The small molecule below binds the protein below.
Small molecule (SMILES): CCCC[C@@H](C=O)NC(=O)[C@@H](NC(=O)[C@H](CC(N)=O)NC(=O)[C@H](CC(C)C)NC(=O)[C@H](CC(=O)O)NC(=O)[C@H](CCC(N)=O)NC(=O)[C@@H]1CCCN1C(=O)[C@@H](NC(=O)[C@H](C)NC(=O)CN)[C@@H](C)O)[C@@H](C)O

Sequence of chain 1.A:
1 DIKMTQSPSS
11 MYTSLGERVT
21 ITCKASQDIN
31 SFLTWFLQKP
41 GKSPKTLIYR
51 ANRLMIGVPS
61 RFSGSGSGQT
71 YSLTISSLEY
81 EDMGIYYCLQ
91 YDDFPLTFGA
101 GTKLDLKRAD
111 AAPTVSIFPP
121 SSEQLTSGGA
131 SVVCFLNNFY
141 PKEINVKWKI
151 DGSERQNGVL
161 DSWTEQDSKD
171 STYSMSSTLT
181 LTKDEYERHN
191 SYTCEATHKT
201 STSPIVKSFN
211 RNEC

Sequence of chain 1.B:
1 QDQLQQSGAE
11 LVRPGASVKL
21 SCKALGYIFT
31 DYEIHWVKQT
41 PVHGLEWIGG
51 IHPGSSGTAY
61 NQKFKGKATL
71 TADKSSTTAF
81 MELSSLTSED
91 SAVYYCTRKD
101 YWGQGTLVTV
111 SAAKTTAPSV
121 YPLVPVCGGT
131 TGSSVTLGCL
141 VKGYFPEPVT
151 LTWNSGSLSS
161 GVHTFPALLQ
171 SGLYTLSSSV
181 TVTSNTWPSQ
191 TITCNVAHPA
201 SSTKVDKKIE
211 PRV

Binding-site contacts:
Ligand atom N contacts residue TYR101 of chain 1.B at 3.7 Å.
Ligand atom CE contacts residue PHE94 of chain 1.A at 3.4 Å (hydrophobic).
Ligand atom O contacts residue TYR49 of chain 1.A at 3.6 Å (h-bond).
Ligand atom CG contacts residue ARG50 of chain 1.A at 3.1 Å.
Ligand atom O contacts residue HIS52 of chain 1.B at 3.5 Å.
Ligand atom CA contacts residue GLU33 of chain 1.B at 3.6 Å.
Ligand atom CE contacts residue ALA59 of chain 1.B at 3.1 Å (hydrophobic).
Ligand atom CD contacts residue GLU33 of chain 1.B at 3.6 Å.
Ligand atom O contacts residue TYR91 of chain 1.A at 3.1 Å.
Ligand atom O contacts residue LYS99 of chain 1.B at 3.6 Å (salt-bridge).
Ligand atom CE contacts residue GLY50 of chain 1.B at 3.3 Å.
Ligand atom O contacts residue SER55 of chain 1.B at 2.8 Å (h-bond).
Ligand atom CA contacts residue TYR32 of chain 1.B at 3.1 Å (hydrophobic).
Ligand atom CD2 contacts residue TYR91 of chain 1.A at 3.0 Å (hydrophobic).
Ligand atom ND2 contacts residue TYR32 of chain 1.B at 3.7 Å.
Ligand atom CD1 contacts residue PHE32 of chain 1.A at 3.7 Å (hydrophobic).
Ligand atom O contacts residue PHE32 of chain 1.A at 3.7 Å.
Ligand atom CB contacts residue GLU33 of chain 1.B at 3.1 Å.
Ligand atom ND2 contacts residue ASP31 of chain 1.B at 2.8 Å (salt-bridge).
Ligand atom N contacts residue TYR32 of chain 1.B at 3.7 Å.
Ligand atom N contacts residue GLU33 of chain 1.B at 2.9 Å (salt-bridge).
Ligand atom CB contacts residue ASP100 of chain 1.B at 3.7 Å.
Ligand atom CD2 contacts residue PHE32 of chain 1.A at 3.8 Å (hydrophobic).
Ligand atom N contacts residue TYR32 of chain 1.B at 3.5 Å (h-bond).
Ligand atom C contacts residue GLU33 of chain 1.B at 3.5 Å.
Ligand atom C contacts residue TYR32 of chain 1.B at 3.4 Å (hydrophobic).
Ligand atom O contacts residue LYS99 of chain 1.B at 3.1 Å (salt-bridge).
Ligand atom C contacts residue TYR32 of chain 1.B at 3.4 Å (hydrophobic).
Ligand atom CD2 contacts residue ASP92 of chain 1.A at 3.0 Å.
Ligand atom C contacts residue TYR91 of chain 1.A at 3.4 Å (hydrophobic).
Ligand atom CD contacts residue TYR32 of chain 1.B at 3.1 Å (hydrophobic).
Ligand atom N contacts residue GLN1 of chain 1.B at 3.5 Å (h-bond).
Ligand atom CD contacts residue PHE94 of chain 1.A at 3.2 Å (hydrophobic).
Ligand atom CA contacts residue GLU33 of chain 1.B at 3.4 Å.
Ligand atom CA contacts residue TYR49 of chain 1.A at 3.7 Å (hydrophobic).
Ligand atom N contacts residue GLU33 of chain 1.B at 2.9 Å (salt-bridge).
Ligand atom C contacts residue HIS52 of chain 1.B at 3.7 Å.
Ligand atom O contacts residue TYR32 of chain 1.B at 2.5 Å (h-bond).
Ligand atom OD2 contacts residue ASP100 of chain 1.B at 3.4 Å (salt-bridge).
Ligand atom CB contacts residue TYR49 of chain 1.A at 3.5 Å (hydrophobic).